Binding-site contacts:
Ligand atom C7 contacts residue PHE72 of chain 1.C at 4.4 Å (hydrophobic).
Ligand atom N2 contacts residue ASN44 of chain 1.C at 2.8 Å (h-bond).
Ligand atom N2 contacts residue ASP40 of chain 1.C at 3.9 Å.
Ligand atom C3 contacts residue ASN44 of chain 1.C at 3.8 Å.
Ligand atom C7 contacts residue ASN44 of chain 1.C at 3.6 Å.
Ligand atom C8 contacts residue ASP40 of chain 1.C at 3.7 Å.
Ligand atom O5 contacts residue ASN44 of chain 1.C at 2.4 Å (h-bond).
Ligand atom O6 contacts residue ASN44 of chain 1.C at 4.4 Å.
Ligand atom C1 contacts residue ASN44 of chain 1.C at 1.4 Å.
Ligand atom O7 contacts residue ASN44 of chain 1.C at 3.9 Å.
Ligand atom C6 contacts residue ASN44 of chain 1.C at 4.5 Å.
Ligand atom N2 contacts residue PHE72 of chain 1.C at 4.1 Å.
Ligand atom C8 contacts residue PHE72 of chain 1.C at 3.5 Å (hydrophobic).
Ligand atom C7 contacts residue ASP40 of chain 1.C at 3.2 Å.
Ligand atom O7 contacts residue ASP40 of chain 1.C at 2.8 Å (salt-bridge).
Ligand atom C4 contacts residue ASN44 of chain 1.C at 4.2 Å.
Ligand atom C2 contacts residue ASN44 of chain 1.C at 2.4 Å.
Ligand atom C2 contacts residue ASP40 of chain 1.C at 4.3 Å.
Ligand atom C5 contacts residue ASN44 of chain 1.C at 3.7 Å.

Sequence of chain 1.C:
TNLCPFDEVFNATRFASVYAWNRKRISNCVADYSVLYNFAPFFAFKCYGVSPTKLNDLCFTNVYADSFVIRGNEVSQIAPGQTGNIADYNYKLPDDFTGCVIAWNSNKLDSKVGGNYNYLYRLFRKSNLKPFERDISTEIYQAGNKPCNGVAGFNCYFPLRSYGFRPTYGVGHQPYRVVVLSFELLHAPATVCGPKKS

This protein binds this small molecule.
Small molecule (SMILES): CC(=O)N[C@H]1[C@H](O[C@H]2[C@H](O)[C@@H](NC(C)=O)CO[C@@H]2CO)O[C@H](CO)[C@@H](O)[C@@H]1O